Sequence of chain 1.F:
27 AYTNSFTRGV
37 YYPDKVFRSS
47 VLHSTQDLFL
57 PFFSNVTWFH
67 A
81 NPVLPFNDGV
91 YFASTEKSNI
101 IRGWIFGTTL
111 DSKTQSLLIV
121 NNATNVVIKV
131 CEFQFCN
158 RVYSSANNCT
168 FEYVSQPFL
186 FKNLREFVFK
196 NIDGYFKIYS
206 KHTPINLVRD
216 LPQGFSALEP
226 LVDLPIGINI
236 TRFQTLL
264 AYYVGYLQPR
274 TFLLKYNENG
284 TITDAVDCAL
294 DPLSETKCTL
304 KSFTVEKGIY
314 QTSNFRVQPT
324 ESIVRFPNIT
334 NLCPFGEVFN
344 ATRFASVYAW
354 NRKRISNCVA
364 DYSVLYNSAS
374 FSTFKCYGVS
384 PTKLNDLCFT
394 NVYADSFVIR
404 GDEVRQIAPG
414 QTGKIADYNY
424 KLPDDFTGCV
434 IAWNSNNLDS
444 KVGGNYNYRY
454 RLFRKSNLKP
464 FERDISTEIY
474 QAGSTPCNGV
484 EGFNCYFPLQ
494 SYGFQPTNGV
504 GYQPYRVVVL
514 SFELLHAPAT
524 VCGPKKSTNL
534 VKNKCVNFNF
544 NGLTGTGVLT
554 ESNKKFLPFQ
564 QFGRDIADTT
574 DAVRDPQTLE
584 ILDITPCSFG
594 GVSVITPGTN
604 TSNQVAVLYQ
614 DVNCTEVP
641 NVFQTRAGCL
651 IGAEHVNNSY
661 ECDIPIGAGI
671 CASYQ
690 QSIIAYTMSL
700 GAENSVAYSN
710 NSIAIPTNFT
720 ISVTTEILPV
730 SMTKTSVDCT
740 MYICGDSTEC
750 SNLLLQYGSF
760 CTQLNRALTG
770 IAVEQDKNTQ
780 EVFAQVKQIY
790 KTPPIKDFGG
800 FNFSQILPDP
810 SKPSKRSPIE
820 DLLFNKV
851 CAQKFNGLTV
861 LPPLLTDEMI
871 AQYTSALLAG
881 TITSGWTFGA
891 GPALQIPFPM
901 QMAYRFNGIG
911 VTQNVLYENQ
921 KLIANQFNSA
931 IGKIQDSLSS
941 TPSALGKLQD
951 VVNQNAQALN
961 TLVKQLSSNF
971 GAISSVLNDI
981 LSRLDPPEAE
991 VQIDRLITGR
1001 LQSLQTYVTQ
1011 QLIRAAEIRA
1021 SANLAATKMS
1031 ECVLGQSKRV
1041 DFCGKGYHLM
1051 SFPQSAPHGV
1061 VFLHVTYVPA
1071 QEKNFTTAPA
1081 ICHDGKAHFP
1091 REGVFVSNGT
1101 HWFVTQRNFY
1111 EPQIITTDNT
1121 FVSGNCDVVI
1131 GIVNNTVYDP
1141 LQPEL

A protein and the small-molecule ligand that binds it are described below.
Small molecule (SMILES): CC(=O)N[C@H]1[C@H](O[C@H]2[C@H](O)[C@@H](NC(C)=O)CO[C@@H]2CO)O[C@H](CO)[C@@H](O)[C@@H]1O

Binding-site contacts:
Ligand atom C2 contacts residue GLN1071 of chain 1.F at 4.3 Å.
Ligand atom C2 contacts residue ASN717 of chain 1.F at 2.5 Å.
Ligand atom C1 contacts residue GLN1071 of chain 1.F at 4.0 Å.
Ligand atom C8 contacts residue ASN717 of chain 1.F at 4.4 Å.
Ligand atom O7 contacts residue GLN1071 of chain 1.F at 3.2 Å (h-bond).
Ligand atom O5 contacts residue GLN1071 of chain 1.F at 3.9 Å.
Ligand atom C7 contacts residue GLN1071 of chain 1.F at 4.0 Å.
Ligand atom C6 contacts residue GLN926 of chain 1.F at 4.1 Å.
Ligand atom N2 contacts residue LEU922 of chain 1.F at 4.3 Å.
Ligand atom O5 contacts residue ASN717 of chain 1.F at 2.4 Å (h-bond).
Ligand atom O7 contacts residue ASN717 of chain 1.F at 3.4 Å (h-bond).
Ligand atom C5 contacts residue GLN926 of chain 1.F at 4.3 Å.
Ligand atom C5 contacts residue LEU922 of chain 1.F at 4.2 Å (hydrophobic).
Ligand atom O6 contacts residue LEU922 of chain 1.F at 4.4 Å.
Ligand atom C3 contacts residue ASN717 of chain 1.F at 3.8 Å.
Ligand atom C5 contacts residue ASN717 of chain 1.F at 3.7 Å.
Ligand atom C4 contacts residue ASN717 of chain 1.F at 4.4 Å.
Ligand atom C7 contacts residue ASN717 of chain 1.F at 3.3 Å.
Ligand atom O7 contacts residue LEU922 of chain 1.F at 3.3 Å.
Ligand atom C1 contacts residue LEU922 of chain 1.F at 4.5 Å (hydrophobic).
Ligand atom C1 contacts residue ASN717 of chain 1.F at 1.5 Å.
Ligand atom O4 contacts residue LEU922 of chain 1.F at 3.9 Å.
Ligand atom C8 contacts residue ASN925 of chain 1.F at 4.1 Å.
Ligand atom C7 contacts residue LEU922 of chain 1.F at 3.5 Å (hydrophobic).
Ligand atom C8 contacts residue LEU922 of chain 1.F at 3.5 Å (hydrophobic).
Ligand atom O6 contacts residue GLN926 of chain 1.F at 2.9 Å (h-bond).
Ligand atom N2 contacts residue ASN717 of chain 1.F at 2.9 Å (h-bond).